The small molecule below binds the protein below.
Small molecule (SMILES): CC(=O)N[C@@H]1[C@@H](O)[C@H](O)[C@@H](CO)O[C@H]1O

Binding-site contacts:
Ligand atom C8 contacts residue SER271 of chain 1.D at 3.1 Å.
Ligand atom C8 contacts residue GLU147 of chain 1.D at 4.1 Å.
Ligand atom N2 contacts residue GLU147 of chain 1.D at 3.4 Å (salt-bridge).
Ligand atom O3 contacts residue ARG269 of chain 1.D at 4.4 Å.
Ligand atom C7 contacts residue ASN273 of chain 1.D at 3.3 Å.
Ligand atom O7 contacts residue ASN273 of chain 1.D at 3.4 Å (h-bond).
Ligand atom O7 contacts residue ARG269 of chain 1.D at 2.7 Å (salt-bridge).
Ligand atom O3 contacts residue GLU147 of chain 1.D at 3.9 Å.
Ligand atom C8 contacts residue SER272 of chain 1.D at 3.5 Å.
Ligand atom C3 contacts residue ASN273 of chain 1.D at 3.6 Å.
Ligand atom O7 contacts residue NAG1 of chain 1.Z at 3.6 Å.
Ligand atom C2 contacts residue ASN273 of chain 1.D at 2.3 Å.
Ligand atom N2 contacts residue SER272 of chain 1.D at 4.1 Å.
Ligand atom C2 contacts residue GLU147 of chain 1.D at 4.2 Å.
Ligand atom O7 contacts residue SER272 of chain 1.D at 3.9 Å.
Ligand atom C8 contacts residue ARG269 of chain 1.D at 3.4 Å.
Ligand atom C7 contacts residue ARG269 of chain 1.D at 3.2 Å.
Ligand atom C7 contacts residue SER272 of chain 1.D at 3.8 Å.
Ligand atom O5 contacts residue ASN273 of chain 1.D at 2.4 Å (h-bond).
Ligand atom C5 contacts residue ASN273 of chain 1.D at 3.6 Å.
Ligand atom C1 contacts residue ASN273 of chain 1.D at 1.4 Å.
Ligand atom N2 contacts residue ARG269 of chain 1.D at 4.3 Å.
Ligand atom O7 contacts residue SER271 of chain 1.D at 4.1 Å.
Ligand atom C7 contacts residue GLU147 of chain 1.D at 4.2 Å.
Ligand atom C7 contacts residue SER271 of chain 1.D at 4.1 Å.
Ligand atom C3 contacts residue GLU147 of chain 1.D at 3.9 Å.
Ligand atom N2 contacts residue ASN273 of chain 1.D at 2.7 Å (h-bond).
Ligand atom C4 contacts residue ASN273 of chain 1.D at 4.1 Å.

Sequence of chain 1.D:
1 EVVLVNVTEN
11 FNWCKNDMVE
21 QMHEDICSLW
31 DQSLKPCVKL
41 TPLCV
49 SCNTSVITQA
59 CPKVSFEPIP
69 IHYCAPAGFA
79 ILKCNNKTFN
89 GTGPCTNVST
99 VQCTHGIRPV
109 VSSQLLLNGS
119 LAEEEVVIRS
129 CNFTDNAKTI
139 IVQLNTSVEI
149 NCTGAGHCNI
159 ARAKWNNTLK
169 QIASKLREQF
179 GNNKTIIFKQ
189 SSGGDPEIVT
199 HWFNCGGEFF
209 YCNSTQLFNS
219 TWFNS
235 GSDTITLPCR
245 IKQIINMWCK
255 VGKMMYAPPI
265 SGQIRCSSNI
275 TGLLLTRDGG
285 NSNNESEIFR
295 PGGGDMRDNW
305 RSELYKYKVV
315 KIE